The small molecule below binds the protein below.
Small molecule (SMILES): CC(=O)N[C@@H]1[C@@H](O)[C@H](O)[C@@H](CO)O[C@H]1O

Binding-site contacts:
Ligand atom C1 contacts residue GLU112 of chain 1.E at 4.3 Å.
Ligand atom C2 contacts residue ASN74 of chain 1.E at 2.5 Å.
Ligand atom C5 contacts residue GLU112 of chain 1.E at 4.1 Å.
Ligand atom C3 contacts residue ASN74 of chain 1.E at 3.8 Å.
Ligand atom C1 contacts residue PHE113 of chain 1.E at 4.2 Å (hydrophobic).
Ligand atom O6 contacts residue GLU112 of chain 1.E at 3.7 Å.
Ligand atom N2 contacts residue ASN74 of chain 1.E at 2.9 Å (h-bond).
Ligand atom C7 contacts residue ASN74 of chain 1.E at 3.9 Å.
Ligand atom C8 contacts residue ASN74 of chain 1.E at 4.3 Å.
Ligand atom C8 contacts residue GLN73 of chain 1.E at 3.9 Å.
Ligand atom C3 contacts residue PHE113 of chain 1.E at 4.1 Å (hydrophobic).
Ligand atom C5 contacts residue ILE114 of chain 1.E at 3.9 Å (hydrophobic).
Ligand atom C1 contacts residue ASN74 of chain 1.E at 1.4 Å.
Ligand atom C5 contacts residue ASN74 of chain 1.E at 3.7 Å.
Ligand atom O5 contacts residue ASN74 of chain 1.E at 2.4 Å (h-bond).
Ligand atom C4 contacts residue PHE113 of chain 1.E at 4.5 Å (hydrophobic).
Ligand atom C6 contacts residue GLU112 of chain 1.E at 3.3 Å.
Ligand atom C6 contacts residue ILE114 of chain 1.E at 3.5 Å (hydrophobic).
Ligand atom O5 contacts residue GLU112 of chain 1.E at 3.6 Å.
Ligand atom C5 contacts residue PHE113 of chain 1.E at 4.0 Å (hydrophobic).
Ligand atom C4 contacts residue ASN74 of chain 1.E at 4.2 Å.

Sequence of chain 1.E:
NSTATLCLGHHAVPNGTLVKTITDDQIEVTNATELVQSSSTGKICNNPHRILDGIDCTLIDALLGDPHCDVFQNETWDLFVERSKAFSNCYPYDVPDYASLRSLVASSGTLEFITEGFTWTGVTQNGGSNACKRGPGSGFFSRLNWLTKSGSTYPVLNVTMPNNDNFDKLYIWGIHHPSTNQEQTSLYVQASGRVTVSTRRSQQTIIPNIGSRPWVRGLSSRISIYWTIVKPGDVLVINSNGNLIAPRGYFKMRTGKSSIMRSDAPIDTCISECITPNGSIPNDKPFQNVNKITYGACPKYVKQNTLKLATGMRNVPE